Sequence of chain 1.F:
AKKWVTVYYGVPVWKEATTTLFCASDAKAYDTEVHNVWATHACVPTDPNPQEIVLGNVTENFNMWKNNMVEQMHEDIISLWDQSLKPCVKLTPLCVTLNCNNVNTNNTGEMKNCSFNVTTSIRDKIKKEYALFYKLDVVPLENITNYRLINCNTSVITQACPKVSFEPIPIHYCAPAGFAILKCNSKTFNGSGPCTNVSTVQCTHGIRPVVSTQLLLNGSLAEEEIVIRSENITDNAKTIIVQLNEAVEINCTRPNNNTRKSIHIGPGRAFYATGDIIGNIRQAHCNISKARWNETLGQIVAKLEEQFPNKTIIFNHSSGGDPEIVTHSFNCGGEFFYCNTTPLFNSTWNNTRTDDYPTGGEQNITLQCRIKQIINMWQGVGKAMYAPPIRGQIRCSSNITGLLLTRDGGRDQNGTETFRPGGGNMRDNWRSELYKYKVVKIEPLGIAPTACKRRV

Binding-site contacts:
Ligand atom C8 contacts residue ASN278 of chain 1.F at 3.8 Å.
Ligand atom C2 contacts residue ASN459 of chain 1.F at 2.4 Å.
Ligand atom C4 contacts residue SER30 of chain 1.N at 4.0 Å.
Ligand atom N2 contacts residue ASN459 of chain 1.F at 2.7 Å (h-bond).
Ligand atom C7 contacts residue ASN459 of chain 1.F at 3.2 Å.
Ligand atom C1 contacts residue ILE104 of chain 1.M at 4.0 Å (hydrophobic).
Ligand atom C2 contacts residue TYR112 of chain 1.M at 3.8 Å (hydrophobic).
Ligand atom C7 contacts residue THR109 of chain 1.M at 4.1 Å.
Ligand atom O4 contacts residue SER92 of chain 1.N at 2.5 Å (h-bond).
Ligand atom C1 contacts residue PHE105 of chain 1.M at 3.9 Å (hydrophobic).
Ligand atom O6 contacts residue TYR112 of chain 1.M at 4.0 Å.
Ligand atom O5 contacts residue ILE104 of chain 1.M at 4.1 Å.
Ligand atom C6 contacts residue TYR112 of chain 1.M at 3.9 Å (hydrophobic).
Ligand atom C8 contacts residue ASP106 of chain 1.M at 3.5 Å.
Ligand atom C3 contacts residue SER92 of chain 1.N at 3.9 Å.
Ligand atom C7 contacts residue ILE104 of chain 1.M at 3.9 Å (hydrophobic).
Ligand atom C2 contacts residue ILE104 of chain 1.M at 3.7 Å (hydrophobic).
Ligand atom O3 contacts residue SER92 of chain 1.N at 3.3 Å (h-bond).
Ligand atom O4 contacts residue ILE104 of chain 1.M at 3.4 Å.
Ligand atom O7 contacts residue ASN459 of chain 1.F at 3.5 Å (h-bond).
Ligand atom O4 contacts residue VAL32 of chain 1.N at 3.4 Å.
Ligand atom C3 contacts residue ASN459 of chain 1.F at 3.7 Å.
Ligand atom O7 contacts residue ILE104 of chain 1.M at 3.3 Å.
Ligand atom N2 contacts residue PHE105 of chain 1.M at 3.7 Å.
Ligand atom C7 contacts residue PHE105 of chain 1.M at 4.0 Å (hydrophobic).
Ligand atom C1 contacts residue TYR112 of chain 1.M at 3.6 Å (hydrophobic).
Ligand atom O4 contacts residue TYR112 of chain 1.M at 3.4 Å.
Ligand atom C8 contacts residue ARG268 of chain 1.F at 3.9 Å.
Ligand atom C3 contacts residue TYR112 of chain 1.M at 3.8 Å (hydrophobic).
Ligand atom C8 contacts residue THR109 of chain 1.M at 3.9 Å.
Ligand atom C8 contacts residue PHE105 of chain 1.M at 3.3 Å (hydrophobic).
Ligand atom O3 contacts residue ASP114 of chain 1.M at 3.2 Å (salt-bridge).
Ligand atom O5 contacts residue ASN459 of chain 1.F at 2.5 Å (h-bond).
Ligand atom C5 contacts residue ASN459 of chain 1.F at 3.7 Å.
Ligand atom C1 contacts residue ASN459 of chain 1.F at 1.4 Å.
Ligand atom N2 contacts residue ILE104 of chain 1.M at 4.1 Å.
Ligand atom C4 contacts residue SER92 of chain 1.N at 3.4 Å.
Ligand atom O4 contacts residue ALA33 of chain 1.N at 3.6 Å.
Ligand atom O4 contacts residue SER30 of chain 1.N at 4.0 Å.
Ligand atom C6 contacts residue VAL32 of chain 1.N at 3.7 Å (hydrophobic).

Sequence of chain 1.M:
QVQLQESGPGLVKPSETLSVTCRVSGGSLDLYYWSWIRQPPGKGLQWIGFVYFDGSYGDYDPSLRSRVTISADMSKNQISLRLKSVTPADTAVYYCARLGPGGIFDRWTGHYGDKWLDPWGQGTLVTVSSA

Sequence of chain 1.N:
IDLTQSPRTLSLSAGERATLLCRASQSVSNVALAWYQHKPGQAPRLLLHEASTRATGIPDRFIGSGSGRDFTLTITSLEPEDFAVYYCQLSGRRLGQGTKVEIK

This small molecule binds to this protein.
Small molecule (SMILES): CC(=O)N[C@H]1[C@H](O[C@H]2[C@H](O)[C@@H](NC(C)=O)CO[C@@H]2CO)O[C@H](CO)[C@@H](O[C@@H]2O[C@H](CO[C@H]3O[C@H](CO[C@H]4O[C@H](CO)[C@@H](O)[C@H](O)[C@@H]4O)[C@@H](O)[C@H](O[C@H]4O[C@H](CO)[C@@H](O)[C@H](O)[C@@H]4O)[C@@H]3O)[C@@H](O)[C@H](O[C@H]3O[C@H](CO)[C@@H](O)[C@H](O)[C@@H]3O)[C@@H]2O)[C@@H]1O